Binding-site contacts:
Ligand atom C8 contacts residue CYS255 of chain 1.A at 4.0 Å (hydrophobic).
Ligand atom C1 contacts residue GLY262 of chain 1.A at 3.4 Å.
Ligand atom C7 contacts residue ASN259 of chain 1.A at 3.7 Å.
Ligand atom C7 contacts residue CYS255 of chain 1.A at 4.3 Å (hydrophobic).
Ligand atom N2 contacts residue ASN259 of chain 1.A at 3.0 Å (h-bond).
Ligand atom C8 contacts residue CYS264 of chain 1.A at 4.1 Å (hydrophobic).
Ligand atom C5 contacts residue GLY262 of chain 1.A at 4.2 Å.
Ligand atom C1 contacts residue SER261 of chain 1.A at 4.4 Å.
Ligand atom C1 contacts residue ASN259 of chain 1.A at 1.5 Å.
Ligand atom O7 contacts residue GLU79 of chain 1.A at 4.0 Å.
Ligand atom C8 contacts residue LEU253 of chain 1.A at 3.9 Å (hydrophobic).
Ligand atom C3 contacts residue ASN259 of chain 1.A at 3.9 Å.
Ligand atom C4 contacts residue ASN259 of chain 1.A at 4.2 Å.
Ligand atom C2 contacts residue ASN259 of chain 1.A at 2.5 Å.
Ligand atom O5 contacts residue ASN259 of chain 1.A at 2.5 Å (h-bond).
Ligand atom C5 contacts residue ASN259 of chain 1.A at 3.8 Å.
Ligand atom C8 contacts residue CYS252 of chain 1.A at 3.3 Å (hydrophobic).
Ligand atom O5 contacts residue GLY262 of chain 1.A at 3.6 Å (h-bond).
Ligand atom O7 contacts residue LEU253 of chain 1.A at 4.5 Å.
Ligand atom O7 contacts residue ASN259 of chain 1.A at 3.7 Å.
Ligand atom C8 contacts residue ALA254 of chain 1.A at 3.8 Å (hydrophobic).
Ligand atom O6 contacts residue SER261 of chain 1.A at 4.2 Å.
Ligand atom O5 contacts residue SER261 of chain 1.A at 4.3 Å.

This small molecule binds to this protein.
Small molecule (SMILES): CC(=O)N[C@@H]1[C@@H](O)[C@H](O)[C@@H](CO)O[C@H]1O

Sequence of chain 1.A:
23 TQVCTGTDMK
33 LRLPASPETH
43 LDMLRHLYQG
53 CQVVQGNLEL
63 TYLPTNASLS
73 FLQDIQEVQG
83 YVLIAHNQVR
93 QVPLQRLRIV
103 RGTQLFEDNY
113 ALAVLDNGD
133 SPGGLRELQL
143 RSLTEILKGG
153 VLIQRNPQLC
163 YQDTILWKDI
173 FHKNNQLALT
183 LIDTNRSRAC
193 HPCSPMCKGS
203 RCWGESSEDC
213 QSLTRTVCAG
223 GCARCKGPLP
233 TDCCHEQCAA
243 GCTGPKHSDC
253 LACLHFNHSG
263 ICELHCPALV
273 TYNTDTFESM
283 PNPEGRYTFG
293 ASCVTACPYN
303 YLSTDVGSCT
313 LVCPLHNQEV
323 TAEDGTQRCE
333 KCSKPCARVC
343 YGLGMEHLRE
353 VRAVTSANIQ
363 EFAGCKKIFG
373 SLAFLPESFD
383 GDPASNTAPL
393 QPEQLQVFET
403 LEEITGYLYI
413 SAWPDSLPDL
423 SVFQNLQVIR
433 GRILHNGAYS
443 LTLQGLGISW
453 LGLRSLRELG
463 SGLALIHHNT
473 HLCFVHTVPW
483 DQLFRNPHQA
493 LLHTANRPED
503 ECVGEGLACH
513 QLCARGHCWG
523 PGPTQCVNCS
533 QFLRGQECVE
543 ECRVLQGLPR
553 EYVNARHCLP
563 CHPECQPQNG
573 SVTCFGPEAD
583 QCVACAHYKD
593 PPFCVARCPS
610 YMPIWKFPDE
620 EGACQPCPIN